Sequence of chain 1.A:
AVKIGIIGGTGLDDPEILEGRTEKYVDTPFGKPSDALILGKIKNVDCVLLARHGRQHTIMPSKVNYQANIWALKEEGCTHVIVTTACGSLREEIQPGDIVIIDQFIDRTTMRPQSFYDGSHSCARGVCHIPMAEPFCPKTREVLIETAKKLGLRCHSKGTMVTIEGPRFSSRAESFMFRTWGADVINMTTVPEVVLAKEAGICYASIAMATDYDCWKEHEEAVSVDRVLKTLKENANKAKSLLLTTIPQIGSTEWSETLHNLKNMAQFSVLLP

A small-molecule ligand and the protein it binds are described below.
Small molecule (SMILES): CCCCn1cc(CCCSC[C@H]2CN(Cc3c[nH]c4c(N)ncnc34)C[C@@H]2O)nn1

Sequence of chain 1.B:
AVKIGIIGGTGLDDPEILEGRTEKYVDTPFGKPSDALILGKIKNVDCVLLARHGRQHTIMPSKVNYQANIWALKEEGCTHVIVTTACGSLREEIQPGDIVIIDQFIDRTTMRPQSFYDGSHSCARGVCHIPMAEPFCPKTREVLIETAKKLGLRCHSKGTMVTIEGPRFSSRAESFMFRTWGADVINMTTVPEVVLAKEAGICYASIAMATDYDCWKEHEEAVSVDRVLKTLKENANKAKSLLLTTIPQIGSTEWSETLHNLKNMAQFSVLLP

Binding-site contacts:
Ligand atom C9 contacts residue CYS109 of chain 1.B at 3.5 Å (hydrophobic).
Ligand atom N4 contacts residue ILE208 of chain 1.B at 3.5 Å (h-bond).
Ligand atom C14 contacts residue MET210 of chain 1.B at 3.6 Å (hydrophobic).
Ligand atom C9 contacts residue THR233 of chain 1.B at 3.4 Å.
Ligand atom O contacts residue PRO83 of chain 1.B at 3.7 Å.
Ligand atom N1 contacts residue CYS109 of chain 1.B at 3.4 Å.
Ligand atom C7 contacts residue ALA108 of chain 1.B at 3.3 Å (hydrophobic).
Ligand atom C8 contacts residue CYS109 of chain 1.B at 3.8 Å (hydrophobic).
Ligand atom C9 contacts residue GLY110 of chain 1.B at 3.7 Å.
Ligand atom N1 contacts residue ASP234 of chain 1.B at 2.7 Å (salt-bridge).
Ligand atom C11 contacts residue ILE208 of chain 1.B at 3.8 Å (hydrophobic).
Ligand atom C19 contacts residue ALA108 of chain 1.B at 3.8 Å (hydrophobic).
Ligand atom N1 contacts residue GLY110 of chain 1.B at 3.3 Å (h-bond).
Ligand atom N2 contacts residue ASP234 of chain 1.B at 2.9 Å (salt-bridge).
Ligand atom C11 contacts residue PHE191 of chain 1.B at 3.7 Å (hydrophobic).
Ligand atom N3 contacts residue ILE208 of chain 1.B at 3.6 Å.
Ligand atom C13 contacts residue ILE208 of chain 1.B at 3.6 Å (hydrophobic).
Ligand atom C12 contacts residue MET210 of chain 1.B at 3.8 Å (hydrophobic).
Ligand atom N2 contacts residue GLY110 of chain 1.B at 3.7 Å.
Ligand atom N3 contacts residue PHE191 of chain 1.B at 3.6 Å.
Ligand atom C15 contacts residue MET210 of chain 1.B at 3.8 Å (hydrophobic).
Ligand atom O contacts residue HIS151 of chain 1.A at 3.5 Å.
Ligand atom N2 contacts residue VAL245 of chain 1.B at 3.7 Å.
Ligand atom C10 contacts residue GLY110 of chain 1.B at 3.4 Å.
Ligand atom O contacts residue MET210 of chain 1.B at 3.8 Å.
Ligand atom N1 contacts residue THR233 of chain 1.B at 3.7 Å.
Ligand atom N3 contacts residue ASP236 of chain 1.B at 3.8 Å.
Ligand atom C9 contacts residue ASP234 of chain 1.B at 3.5 Å.
Ligand atom C3 contacts residue LEU293 of chain 1.A at 3.6 Å (hydrophobic).
Ligand atom C15 contacts residue HIS151 of chain 1.A at 3.6 Å.
Ligand atom C12 contacts residue ILE208 of chain 1.B at 3.8 Å (hydrophobic).
Ligand atom C10 contacts residue ASP234 of chain 1.B at 3.8 Å.
Ligand atom C4 contacts residue HIS151 of chain 1.A at 3.7 Å.
Ligand atom N4 contacts residue ASN209 of chain 1.B at 3.5 Å.
Ligand atom C19 contacts residue THR107 of chain 1.B at 3.8 Å.
Ligand atom N2 contacts residue ASP236 of chain 1.B at 3.0 Å (salt-bridge).
Ligand atom S contacts residue VAL250 of chain 1.B at 3.8 Å.
Ligand atom C20 contacts residue LEU254 of chain 1.B at 3.7 Å (hydrophobic).
Ligand atom C10 contacts residue PHE191 of chain 1.B at 3.8 Å (hydrophobic).
Ligand atom N7 contacts residue ALA108 of chain 1.B at 3.6 Å.